Sequence of chain 1.A:
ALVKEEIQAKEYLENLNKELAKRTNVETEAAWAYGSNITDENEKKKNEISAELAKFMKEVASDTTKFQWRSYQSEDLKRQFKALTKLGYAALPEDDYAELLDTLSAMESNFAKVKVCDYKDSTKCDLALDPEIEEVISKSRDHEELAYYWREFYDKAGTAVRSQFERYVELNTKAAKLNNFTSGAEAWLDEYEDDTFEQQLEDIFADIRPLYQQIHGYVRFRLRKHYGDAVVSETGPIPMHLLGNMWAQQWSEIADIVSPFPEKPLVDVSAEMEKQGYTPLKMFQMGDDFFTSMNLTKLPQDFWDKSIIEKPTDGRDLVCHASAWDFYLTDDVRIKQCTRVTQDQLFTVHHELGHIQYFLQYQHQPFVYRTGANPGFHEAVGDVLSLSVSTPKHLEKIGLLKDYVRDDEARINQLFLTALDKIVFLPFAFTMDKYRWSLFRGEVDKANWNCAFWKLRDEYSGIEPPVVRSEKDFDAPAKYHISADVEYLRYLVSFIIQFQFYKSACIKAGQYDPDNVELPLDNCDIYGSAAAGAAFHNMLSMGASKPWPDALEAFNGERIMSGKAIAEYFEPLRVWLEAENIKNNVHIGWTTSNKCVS

Binding-site contacts:
Ligand atom O6 contacts residue ASN37 of chain 1.A at 4.4 Å.
Ligand atom O7 contacts residue ARG316 of chain 1.A at 4.2 Å.
Ligand atom C1 contacts residue ASN37 of chain 1.A at 1.5 Å.
Ligand atom C6 contacts residue THR39 of chain 1.A at 4.1 Å.
Ligand atom N2 contacts residue ASN37 of chain 1.A at 3.3 Å (h-bond).
Ligand atom C5 contacts residue THR39 of chain 1.A at 4.3 Å.
Ligand atom C7 contacts residue ASN37 of chain 1.A at 3.9 Å.
Ligand atom C7 contacts residue ARG316 of chain 1.A at 3.9 Å.
Ligand atom C8 contacts residue ASP314 of chain 1.A at 3.2 Å.
Ligand atom C8 contacts residue ARG316 of chain 1.A at 3.2 Å.
Ligand atom O5 contacts residue THR39 of chain 1.A at 4.0 Å.
Ligand atom O6 contacts residue ASN42 of chain 1.A at 3.7 Å.
Ligand atom O5 contacts residue ASN42 of chain 1.A at 3.8 Å.
Ligand atom C6 contacts residue GLU41 of chain 1.A at 4.1 Å.
Ligand atom O5 contacts residue ASN37 of chain 1.A at 2.1 Å (h-bond).
Ligand atom C3 contacts residue ASN37 of chain 1.A at 3.9 Å.
Ligand atom O6 contacts residue GLU41 of chain 1.A at 4.2 Å.
Ligand atom C4 contacts residue ASN37 of chain 1.A at 4.1 Å.
Ligand atom O6 contacts residue THR39 of chain 1.A at 2.8 Å (h-bond).
Ligand atom C2 contacts residue ASN37 of chain 1.A at 2.6 Å.
Ligand atom O7 contacts residue ASN37 of chain 1.A at 4.0 Å.
Ligand atom C5 contacts residue ASN37 of chain 1.A at 3.5 Å.

This protein binds this small molecule.
Small molecule (SMILES): CC(=O)N[C@@H]1[C@@H](O)[C@H](O)[C@@H](CO)O[C@H]1O